Binding-site contacts:
Ligand atom C1 contacts residue ARG305 of chain 1.B at 4.3 Å.
Ligand atom C1 contacts residue ASP337 of chain 1.D at 4.1 Å.
Ligand atom O1 contacts residue ASP337 of chain 1.D at 3.1 Å (salt-bridge).
Ligand atom O1 contacts residue ARG307 of chain 1.B at 4.0 Å.
Ligand atom C2 contacts residue ARG307 of chain 1.B at 4.3 Å.
Ligand atom O3 contacts residue GLY306 of chain 1.B at 4.2 Å.
Ligand atom O1 contacts residue GLY336 of chain 1.D at 4.3 Å.
Ligand atom C3 contacts residue ARG307 of chain 1.B at 3.5 Å.
Ligand atom O3 contacts residue ARG305 of chain 1.B at 3.0 Å (salt-bridge).
Ligand atom C3 contacts residue ARG305 of chain 1.B at 3.5 Å.
Ligand atom C1 contacts residue GLY336 of chain 1.D at 3.6 Å.
Ligand atom O3 contacts residue ARG307 of chain 1.B at 3.9 Å.
Ligand atom C2 contacts residue ARG305 of chain 1.B at 3.0 Å.

Sequence of chain 1.D:
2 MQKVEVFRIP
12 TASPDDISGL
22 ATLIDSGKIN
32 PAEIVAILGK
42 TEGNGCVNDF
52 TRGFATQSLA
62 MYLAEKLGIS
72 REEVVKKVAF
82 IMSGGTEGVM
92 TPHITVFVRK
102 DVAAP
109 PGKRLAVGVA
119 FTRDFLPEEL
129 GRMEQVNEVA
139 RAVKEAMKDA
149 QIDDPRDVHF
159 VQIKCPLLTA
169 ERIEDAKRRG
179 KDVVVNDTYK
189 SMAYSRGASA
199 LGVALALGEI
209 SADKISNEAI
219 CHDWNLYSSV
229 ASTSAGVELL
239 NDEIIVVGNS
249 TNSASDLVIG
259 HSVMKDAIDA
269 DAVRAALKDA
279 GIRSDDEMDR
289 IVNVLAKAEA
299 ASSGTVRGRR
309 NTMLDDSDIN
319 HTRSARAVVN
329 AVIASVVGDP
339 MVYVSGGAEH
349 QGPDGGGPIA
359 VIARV

A protein and the small-molecule ligand that binds it are described below.
Small molecule (SMILES): OCCCO

Sequence of chain 1.B:
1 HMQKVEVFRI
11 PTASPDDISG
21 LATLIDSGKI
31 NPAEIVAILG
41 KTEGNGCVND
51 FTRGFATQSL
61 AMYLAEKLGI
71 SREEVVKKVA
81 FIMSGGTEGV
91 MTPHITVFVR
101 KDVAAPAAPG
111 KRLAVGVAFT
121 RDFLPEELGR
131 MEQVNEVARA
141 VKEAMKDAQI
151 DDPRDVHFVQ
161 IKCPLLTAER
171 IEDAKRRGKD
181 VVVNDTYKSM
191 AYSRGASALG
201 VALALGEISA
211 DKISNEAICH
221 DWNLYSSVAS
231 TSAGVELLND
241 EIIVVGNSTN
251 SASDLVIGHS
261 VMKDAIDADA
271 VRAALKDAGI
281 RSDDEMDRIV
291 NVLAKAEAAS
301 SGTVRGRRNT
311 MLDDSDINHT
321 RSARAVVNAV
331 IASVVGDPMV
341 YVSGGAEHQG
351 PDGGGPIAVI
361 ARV